Binding-site contacts:
Ligand atom C7 contacts residue MET267 of chain 1.C at 4.0 Å (hydrophobic).
Ligand atom C20 contacts residue VAL232 of chain 1.C at 3.7 Å (hydrophobic).
Ligand atom N12 contacts residue PHE283 of chain 1.C at 3.8 Å.
Ligand atom C16 contacts residue ILE246 of chain 1.C at 3.7 Å (hydrophobic).
Ligand atom N2 contacts residue PHE283 of chain 1.C at 3.7 Å.
Ligand atom C18 contacts residue LEU189 of chain 1.C at 4.1 Å (hydrophobic).
Ligand atom N4 contacts residue GLN280 of chain 1.C at 2.9 Å (h-bond).
Ligand atom C21 contacts residue TYR78 of chain 1.C at 4.0 Å (hydrophobic).
Ligand atom C7 contacts residue GLN280 of chain 1.C at 3.6 Å.
Ligand atom C21 contacts residue ILE246 of chain 1.C at 3.7 Å (hydrophobic).
Ligand atom C15 contacts residue MET267 of chain 1.C at 3.6 Å (hydrophobic).
Ligand atom C24 contacts residue ALA190 of chain 1.C at 4.1 Å (hydrophobic).
Ligand atom C8 contacts residue MET267 of chain 1.C at 3.3 Å (hydrophobic).
Ligand atom C15 contacts residue GLN280 of chain 1.C at 3.6 Å.
Ligand atom C14 contacts residue LEU189 of chain 1.C at 3.8 Å (hydrophobic).
Ligand atom C7 contacts residue PHE283 of chain 1.C at 3.6 Å (hydrophobic).
Ligand atom C19 contacts residue LEU189 of chain 1.C at 3.9 Å (hydrophobic).
Ligand atom C1 contacts residue PHE283 of chain 1.C at 3.3 Å (hydrophobic).
Ligand atom C10 contacts residue LEU189 of chain 1.C at 3.5 Å (hydrophobic).
Ligand atom C17 contacts residue LEU229 of chain 1.C at 3.7 Å (hydrophobic).
Ligand atom C20 contacts residue ILE246 of chain 1.C at 3.3 Å (hydrophobic).
Ligand atom C16 contacts residue PHE283 of chain 1.C at 3.7 Å (hydrophobic).
Ligand atom C3 contacts residue MET267 of chain 1.C at 3.8 Å (hydrophobic).
Ligand atom C15 contacts residue PHE283 of chain 1.C at 3.9 Å (hydrophobic).
Ligand atom C1 contacts residue PHE250 of chain 1.C at 4.0 Å (hydrophobic).
Ligand atom N4 contacts residue PHE283 of chain 1.C at 3.6 Å.
Ligand atom C20 contacts residue SER231 of chain 1.C at 3.8 Å.
Ligand atom C3 contacts residue PHE250 of chain 1.C at 4.1 Å (hydrophobic).
Ligand atom C15 contacts residue GLY279 of chain 1.C at 3.8 Å.
Ligand atom C6 contacts residue PHE283 of chain 1.C at 4.1 Å (hydrophobic).
Ligand atom C8 contacts residue PHE283 of chain 1.C at 3.9 Å (hydrophobic).
Ligand atom O13 contacts residue LEU189 of chain 1.C at 3.5 Å.
Ligand atom N9 contacts residue LEU189 of chain 1.C at 3.9 Å.
Ligand atom C11 contacts residue PHE283 of chain 1.C at 3.6 Å (hydrophobic).
Ligand atom C15 contacts residue TYR247 of chain 1.C at 3.5 Å (hydrophobic).
Ligand atom C3 contacts residue PHE283 of chain 1.C at 3.4 Å (hydrophobic).
Ligand atom N2 contacts residue GLN280 of chain 1.C at 4.1 Å.
Ligand atom S5 contacts residue PHE283 of chain 1.C at 3.6 Å.
Ligand atom C21 contacts residue SER231 of chain 1.C at 3.5 Å.
Ligand atom C16 contacts residue GLN280 of chain 1.C at 3.8 Å.

This small molecule binds to this protein.
Small molecule (SMILES): Cc1nn(-c2ccccn2)c2sc(NC(=O)c3ccccc3)cc12

Sequence of chain 1.C:
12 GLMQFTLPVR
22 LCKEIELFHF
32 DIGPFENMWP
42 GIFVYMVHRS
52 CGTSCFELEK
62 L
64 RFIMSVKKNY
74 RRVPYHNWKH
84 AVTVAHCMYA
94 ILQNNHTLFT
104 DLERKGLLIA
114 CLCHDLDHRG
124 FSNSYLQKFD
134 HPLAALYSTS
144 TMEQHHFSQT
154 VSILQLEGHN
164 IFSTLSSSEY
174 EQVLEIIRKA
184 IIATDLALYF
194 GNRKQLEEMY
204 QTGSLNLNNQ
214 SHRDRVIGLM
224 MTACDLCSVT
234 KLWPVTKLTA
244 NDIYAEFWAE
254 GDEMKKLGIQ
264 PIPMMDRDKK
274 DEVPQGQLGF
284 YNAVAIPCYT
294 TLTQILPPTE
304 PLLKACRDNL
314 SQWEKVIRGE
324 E